This protein binds this small molecule.
Small molecule (SMILES): CC(=O)OCC[N+](C)(C)C

Sequence of chain 1.A:
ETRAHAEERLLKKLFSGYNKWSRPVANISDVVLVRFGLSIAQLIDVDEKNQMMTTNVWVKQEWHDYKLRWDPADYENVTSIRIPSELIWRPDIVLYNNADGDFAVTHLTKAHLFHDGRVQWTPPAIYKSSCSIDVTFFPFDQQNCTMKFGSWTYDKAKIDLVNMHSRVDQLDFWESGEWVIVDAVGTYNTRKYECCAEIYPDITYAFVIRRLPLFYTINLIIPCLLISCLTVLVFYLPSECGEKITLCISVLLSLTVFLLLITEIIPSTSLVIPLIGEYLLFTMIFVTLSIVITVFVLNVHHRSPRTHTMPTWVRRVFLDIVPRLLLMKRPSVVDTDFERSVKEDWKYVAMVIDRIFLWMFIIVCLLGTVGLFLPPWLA

Sequence of chain 1.B:
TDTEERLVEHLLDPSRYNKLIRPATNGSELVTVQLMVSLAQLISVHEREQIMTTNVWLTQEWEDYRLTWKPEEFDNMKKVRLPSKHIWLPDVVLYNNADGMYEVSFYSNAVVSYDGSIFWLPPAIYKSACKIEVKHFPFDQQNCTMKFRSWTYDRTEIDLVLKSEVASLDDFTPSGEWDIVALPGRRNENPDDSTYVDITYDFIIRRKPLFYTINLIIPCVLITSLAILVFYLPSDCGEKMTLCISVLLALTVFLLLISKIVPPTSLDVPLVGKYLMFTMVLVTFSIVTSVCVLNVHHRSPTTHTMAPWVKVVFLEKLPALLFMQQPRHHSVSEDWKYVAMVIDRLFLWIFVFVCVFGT

Binding-site contacts:
Ligand atom O4 contacts residue CYS200 of chain 1.A at 4.0 Å.
Ligand atom C6 contacts residue THR157 of chain 1.A at 4.1 Å.
Ligand atom O7 contacts residue LEU121 of chain 1.B at 3.7 Å.
Ligand atom C10 contacts residue SER155 of chain 1.A at 4.3 Å.
Ligand atom C9 contacts residue TYR204 of chain 1.A at 3.7 Å (hydrophobic).
Ligand atom N1 contacts residue TYR100 of chain 1.A at 4.3 Å.
Ligand atom C5 contacts residue TYR204 of chain 1.A at 4.2 Å (hydrophobic).
Ligand atom N1 contacts residue CYS199 of chain 1.A at 4.4 Å.
Ligand atom C3 contacts residue LEU121 of chain 1.B at 3.8 Å (hydrophobic).
Ligand atom C2 contacts residue TRP156 of chain 1.A at 3.8 Å (hydrophobic).
Ligand atom C6 contacts residue CYS200 of chain 1.A at 3.9 Å (hydrophobic).
Ligand atom C2 contacts residue CYS199 of chain 1.A at 4.3 Å (hydrophobic).
Ligand atom N1 contacts residue TRP156 of chain 1.A at 3.8 Å.
Ligand atom C5 contacts residue CYS200 of chain 1.A at 4.4 Å (hydrophobic).
Ligand atom C8 contacts residue TYR100 of chain 1.A at 4.2 Å (hydrophobic).
Ligand atom C8 contacts residue CYS199 of chain 1.A at 4.4 Å (hydrophobic).
Ligand atom C5 contacts residue LEU121 of chain 1.B at 4.2 Å (hydrophobic).
Ligand atom O4 contacts residue CYS199 of chain 1.A at 4.3 Å.
Ligand atom C9 contacts residue TRP156 of chain 1.A at 3.6 Å (hydrophobic).
Ligand atom C6 contacts residue TRP156 of chain 1.A at 3.9 Å (hydrophobic).
Ligand atom C2 contacts residue TRP57 of chain 1.B at 4.4 Å (hydrophobic).
Ligand atom C8 contacts residue TRP57 of chain 1.B at 3.5 Å (hydrophobic).
Ligand atom O4 contacts residue TRP156 of chain 1.A at 3.0 Å (h-bond).
Ligand atom O4 contacts residue LEU121 of chain 1.B at 4.1 Å.
Ligand atom C9 contacts residue TYR197 of chain 1.A at 4.3 Å (hydrophobic).
Ligand atom O7 contacts residue TRP156 of chain 1.A at 3.6 Å (h-bond).
Ligand atom C5 contacts residue THR157 of chain 1.A at 4.1 Å.
Ligand atom O7 contacts residue THR157 of chain 1.A at 3.5 Å.
Ligand atom C10 contacts residue TRP156 of chain 1.A at 3.3 Å (hydrophobic).
Ligand atom C9 contacts residue CYS199 of chain 1.A at 3.8 Å (hydrophobic).
Ligand atom C5 contacts residue TRP156 of chain 1.A at 3.3 Å (hydrophobic).
Ligand atom C2 contacts residue LEU121 of chain 1.B at 3.7 Å (hydrophobic).
Ligand atom C6 contacts residue VAL111 of chain 1.B at 4.2 Å (hydrophobic).
Ligand atom C3 contacts residue TRP156 of chain 1.A at 3.2 Å (hydrophobic).
Ligand atom C6 contacts residue TYR204 of chain 1.A at 3.2 Å (hydrophobic).
Ligand atom C10 contacts residue TYR100 of chain 1.A at 3.2 Å (hydrophobic).
Ligand atom C8 contacts residue TYR197 of chain 1.A at 3.6 Å (hydrophobic).
Ligand atom O4 contacts residue TYR204 of chain 1.A at 4.2 Å.
Ligand atom C6 contacts residue PHE119 of chain 1.B at 4.2 Å (hydrophobic).
Ligand atom C9 contacts residue CYS200 of chain 1.A at 4.3 Å (hydrophobic).